Binding-site contacts:
Ligand atom C8 contacts residue GLU232 of chain 1.A at 4.1 Å.
Ligand atom O3 contacts residue TYR257 of chain 1.A at 4.3 Å.
Ligand atom C8 contacts residue ALA107 of chain 1.A at 3.6 Å (hydrophobic).
Ligand atom C7 contacts residue GLU232 of chain 1.A at 4.0 Å.
Ligand atom C1 contacts residue GLU232 of chain 1.A at 3.8 Å.
Ligand atom C8 contacts residue GLY104 of chain 1.A at 4.0 Å.
Ligand atom C7 contacts residue ASN108 of chain 1.A at 3.2 Å.
Ligand atom C3 contacts residue ASN108 of chain 1.A at 3.7 Å.
Ligand atom C2 contacts residue ASN108 of chain 1.A at 2.4 Å.
Ligand atom O6 contacts residue TYR257 of chain 1.A at 4.1 Å.
Ligand atom C8 contacts residue ASN108 of chain 1.A at 4.3 Å.
Ligand atom C3 contacts residue GLU232 of chain 1.A at 3.6 Å.
Ligand atom C8 contacts residue ALA105 of chain 1.A at 3.7 Å (hydrophobic).
Ligand atom C8 contacts residue LEU234 of chain 1.A at 4.4 Å (hydrophobic).
Ligand atom O7 contacts residue ILE233 of chain 1.A at 4.4 Å.
Ligand atom N2 contacts residue ALA107 of chain 1.A at 4.4 Å.
Ligand atom O3 contacts residue ILE233 of chain 1.A at 4.0 Å.
Ligand atom C6 contacts residue TYR257 of chain 1.A at 4.1 Å (hydrophobic).
Ligand atom O5 contacts residue ASN108 of chain 1.A at 2.3 Å (h-bond).
Ligand atom C2 contacts residue TYR257 of chain 1.A at 3.9 Å (hydrophobic).
Ligand atom C5 contacts residue ASN108 of chain 1.A at 3.6 Å.
Ligand atom C3 contacts residue TYR257 of chain 1.A at 4.2 Å (hydrophobic).
Ligand atom N2 contacts residue ASN108 of chain 1.A at 2.9 Å (h-bond).
Ligand atom C4 contacts residue ASN108 of chain 1.A at 4.1 Å.
Ligand atom N2 contacts residue GLU232 of chain 1.A at 3.0 Å (salt-bridge).
Ligand atom C7 contacts residue ALA107 of chain 1.A at 3.7 Å (hydrophobic).
Ligand atom C1 contacts residue ASN108 of chain 1.A at 1.4 Å.
Ligand atom C2 contacts residue ILE233 of chain 1.A at 4.4 Å (hydrophobic).
Ligand atom O4 contacts residue TYR257 of chain 1.A at 4.4 Å.
Ligand atom C1 contacts residue TYR257 of chain 1.A at 3.7 Å (hydrophobic).
Ligand atom O3 contacts residue GLU232 of chain 1.A at 4.3 Å.
Ligand atom C5 contacts residue TYR257 of chain 1.A at 3.9 Å (hydrophobic).
Ligand atom C4 contacts residue TYR257 of chain 1.A at 3.9 Å (hydrophobic).
Ligand atom C2 contacts residue GLU232 of chain 1.A at 3.6 Å.
Ligand atom O7 contacts residue ASN108 of chain 1.A at 3.2 Å (h-bond).
Ligand atom O5 contacts residue ILE233 of chain 1.A at 4.3 Å.
Ligand atom O4 contacts residue ILE233 of chain 1.A at 3.9 Å.
Ligand atom C3 contacts residue ILE233 of chain 1.A at 4.2 Å (hydrophobic).
Ligand atom O7 contacts residue ALA107 of chain 1.A at 3.7 Å.
Ligand atom C6 contacts residue TYR257 of chain 1.A at 4.2 Å (hydrophobic).

Sequence of chain 1.A:
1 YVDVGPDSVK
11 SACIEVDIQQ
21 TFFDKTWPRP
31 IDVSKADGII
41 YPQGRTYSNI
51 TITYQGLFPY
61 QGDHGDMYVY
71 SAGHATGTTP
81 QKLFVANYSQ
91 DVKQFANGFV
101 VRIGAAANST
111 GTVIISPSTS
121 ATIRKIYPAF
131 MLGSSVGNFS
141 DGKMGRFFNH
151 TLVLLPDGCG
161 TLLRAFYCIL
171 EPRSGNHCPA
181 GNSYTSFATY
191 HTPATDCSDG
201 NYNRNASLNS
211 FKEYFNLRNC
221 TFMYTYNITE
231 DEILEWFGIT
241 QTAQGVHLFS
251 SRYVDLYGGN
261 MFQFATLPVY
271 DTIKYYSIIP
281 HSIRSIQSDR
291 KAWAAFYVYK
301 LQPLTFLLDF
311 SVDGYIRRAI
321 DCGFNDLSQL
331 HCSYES

A protein and the small-molecule ligand that binds it are described below.
Small molecule (SMILES): CC(=O)N[C@H]1[C@H](O[C@H]2[C@H](O)[C@@H](NC(C)=O)CO[C@@H]2CO)O[C@H](CO)[C@@H](O[C@@H]2O[C@H](CO)[C@@H](O)[C@H](O)[C@@H]2O)[C@@H]1O